Binding-site contacts:
Ligand atom OP1 contacts residue TYR271 of chain 40.A at 3.1 Å (h-bond).
Ligand atom O5' contacts residue ASN491 of chain 40.A at 3.5 Å (h-bond).
Ligand atom OP2 contacts residue ASP273 of chain 40.A at 2.4 Å.
Ligand atom OP1 contacts residue PHE272 of chain 40.A at 3.4 Å.
Ligand atom OP1 contacts residue ASP273 of chain 40.A at 3.3 Å.
Ligand atom OP1 contacts residue ASN491 of chain 40.A at 3.6 Å.
Ligand atom P contacts residue ASN491 of chain 40.A at 3.0 Å.
Ligand atom OP2 contacts residue ASN491 of chain 40.A at 1.7 Å (h-bond).
Ligand atom P contacts residue TYR271 of chain 40.A at 4.5 Å.
Ligand atom P contacts residue PHE272 of chain 40.A at 4.3 Å.
Ligand atom O5' contacts residue ASP273 of chain 40.A at 4.1 Å.
Ligand atom P contacts residue ASP273 of chain 40.A at 2.8 Å.
Ligand atom C5' contacts residue ASN491 of chain 40.A at 4.0 Å.
Ligand atom C5' contacts residue ASP273 of chain 40.A at 3.8 Å.

Sequence of chain 40.A:
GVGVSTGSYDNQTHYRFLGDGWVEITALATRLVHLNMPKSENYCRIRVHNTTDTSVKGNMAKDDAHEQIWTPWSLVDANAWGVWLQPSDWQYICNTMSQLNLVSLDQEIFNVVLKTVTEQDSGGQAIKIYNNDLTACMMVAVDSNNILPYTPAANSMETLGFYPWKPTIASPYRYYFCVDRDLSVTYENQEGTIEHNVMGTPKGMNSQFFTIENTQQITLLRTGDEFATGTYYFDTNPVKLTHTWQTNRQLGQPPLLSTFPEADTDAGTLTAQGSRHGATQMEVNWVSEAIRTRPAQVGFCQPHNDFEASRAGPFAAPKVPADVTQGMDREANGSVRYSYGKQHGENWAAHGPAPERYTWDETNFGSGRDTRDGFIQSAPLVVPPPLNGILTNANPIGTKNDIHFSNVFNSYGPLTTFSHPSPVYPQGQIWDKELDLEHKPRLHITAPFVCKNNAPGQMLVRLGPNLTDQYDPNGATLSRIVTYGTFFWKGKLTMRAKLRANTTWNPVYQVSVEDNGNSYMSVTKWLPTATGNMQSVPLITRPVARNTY

This protein binds this small molecule.
Small molecule (SMILES): Nc1ncnc2c1ncn2[C@H]1C[C@H](O)[C@@H](COP(=O)(O)O)O1